This protein binds this small molecule.
Small molecule (SMILES): CCCCN(CCCC)C(=O)c1nn(-c2ccc(C(=O)NS(=O)(=O)c3ccc4ccc(I)cc4c3)cc2C(=O)N2CCc3ccccc3C2)c(C)c1Cl

Binding-site contacts:
Ligand atom C19 contacts residue MET77 of chain 1.E at 4.0 Å (hydrophobic).
Ligand atom O26 contacts residue PHE66 of chain 1.E at 4.1 Å.
Ligand atom C21 contacts residue PHE74 of chain 1.E at 3.9 Å (hydrophobic).
Ligand atom C40 contacts residue ALA62 of chain 1.E at 4.0 Å (hydrophobic).
Ligand atom N27 contacts residue TYR70 of chain 1.E at 2.8 Å (h-bond).
Ligand atom C14 contacts residue MET77 of chain 1.E at 3.5 Å (hydrophobic).
Ligand atom C21 contacts residue PHE115 of chain 1.E at 4.0 Å (hydrophobic).
Ligand atom C18 contacts residue VAL95 of chain 1.E at 3.7 Å (hydrophobic).
Ligand atom C48 contacts residue TYR70 of chain 1.E at 3.7 Å (hydrophobic).
Ligand atom C25 contacts residue PHE66 of chain 1.E at 3.8 Å (hydrophobic).
Ligand atom C51 contacts residue ASP73 of chain 1.E at 3.6 Å.
Ligand atom C5 contacts residue ARG108 of chain 1.E at 4.1 Å.
Ligand atom C52 contacts residue ASP73 of chain 1.E at 3.7 Å.
Ligand atom N7 contacts residue LEU99 of chain 1.E at 4.0 Å.
Ligand atom C25 contacts residue TYR70 of chain 1.E at 3.9 Å (hydrophobic).
Ligand atom C5 contacts residue LEU99 of chain 1.E at 4.0 Å (hydrophobic).
Ligand atom C32 contacts residue PHE66 of chain 1.E at 3.9 Å (hydrophobic).
Ligand atom O30 contacts residue TYR70 of chain 1.E at 3.2 Å (h-bond).
Ligand atom C24 contacts residue ARG108 of chain 1.E at 4.0 Å.
Ligand atom C3 contacts residue PHE66 of chain 1.E at 3.8 Å (hydrophobic).
Ligand atom C39 contacts residue TYR164 of chain 1.E at 3.8 Å (hydrophobic).
Ligand atom C50 contacts residue ASP73 of chain 1.E at 3.8 Å.
Ligand atom C2 contacts residue TYR70 of chain 1.E at 3.4 Å (hydrophobic).
Ligand atom C20 contacts residue VAL95 of chain 1.E at 3.9 Å (hydrophobic).
Ligand atom C34 contacts residue PHE66 of chain 1.E at 3.9 Å (hydrophobic).
Ligand atom C8 contacts residue LEU99 of chain 1.E at 3.9 Å (hydrophobic).
Ligand atom C49 contacts residue TYR70 of chain 1.E at 3.9 Å (hydrophobic).
Ligand atom N43 contacts residue TYR70 of chain 1.E at 4.0 Å.
Ligand atom C32 contacts residue TYR70 of chain 1.E at 4.0 Å (hydrophobic).
Ligand atom C50 contacts residue PHE74 of chain 1.E at 3.9 Å (hydrophobic).
Ligand atom C21 contacts residue ALA111 of chain 1.E at 3.7 Å (hydrophobic).
Ligand atom I41 contacts residue TYR164 of chain 1.E at 3.9 Å.
Ligand atom C4 contacts residue PHE66 of chain 1.E at 4.0 Å (hydrophobic).
Ligand atom S28 contacts residue TYR70 of chain 1.E at 3.6 Å.
Ligand atom C33 contacts residue PHE66 of chain 1.E at 3.7 Å (hydrophobic).
Ligand atom C51 contacts residue MET77 of chain 1.E at 3.9 Å (hydrophobic).
Ligand atom C37 contacts residue GLY107 of chain 1.E at 3.8 Å.
Ligand atom CL23 contacts residue GLU98 of chain 1.E at 3.4 Å.
Ligand atom CL23 contacts residue LEU99 of chain 1.E at 3.9 Å.
Ligand atom C24 contacts residue LEU99 of chain 1.E at 3.9 Å (hydrophobic).

Sequence of chain 1.E:
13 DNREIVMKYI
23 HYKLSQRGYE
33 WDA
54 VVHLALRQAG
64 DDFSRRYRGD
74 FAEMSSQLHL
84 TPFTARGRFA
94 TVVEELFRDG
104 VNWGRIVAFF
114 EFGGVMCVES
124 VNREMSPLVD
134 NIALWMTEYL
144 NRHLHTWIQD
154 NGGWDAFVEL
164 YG